A small-molecule ligand and the protein it binds are described below.
Small molecule (SMILES): CC(=O)N[C@H]1[C@H](O[C@H]2[C@H](O)[C@@H](NC(C)=O)CO[C@@H]2CO[C@@H]2O[C@@H](C)[C@@H](O)[C@@H](O)[C@@H]2O)O[C@H](CO)[C@@H](O[C@@H]2O[C@H](CO)[C@@H](O)[C@H](O)[C@@H]2O)[C@@H]1O

Binding-site contacts:
Ligand atom C8 contacts residue GLN87 of chain 35.G at 4.5 Å.
Ligand atom N2 contacts residue ASN66 of chain 35.G at 2.8 Å (h-bond).
Ligand atom N2 contacts residue ILE65 of chain 35.G at 4.4 Å.
Ligand atom C8 contacts residue PRO64 of chain 35.G at 3.4 Å (hydrophobic).
Ligand atom C1 contacts residue ASN66 of chain 35.G at 1.4 Å.
Ligand atom C2 contacts residue ASN66 of chain 35.G at 2.2 Å.
Ligand atom C7 contacts residue PRO64 of chain 35.G at 3.8 Å (hydrophobic).
Ligand atom O7 contacts residue ASN66 of chain 35.G at 4.3 Å.
Ligand atom O7 contacts residue PRO64 of chain 35.G at 3.9 Å.
Ligand atom C4 contacts residue ASN66 of chain 35.G at 4.0 Å.
Ligand atom N2 contacts residue PRO64 of chain 35.G at 4.3 Å.
Ligand atom O5 contacts residue ASN66 of chain 35.G at 2.2 Å (h-bond).
Ligand atom C3 contacts residue ASN66 of chain 35.G at 3.6 Å.
Ligand atom C5 contacts residue ASN66 of chain 35.G at 3.5 Å.
Ligand atom C7 contacts residue ASN66 of chain 35.G at 4.0 Å.

Sequence of chain 35.G:
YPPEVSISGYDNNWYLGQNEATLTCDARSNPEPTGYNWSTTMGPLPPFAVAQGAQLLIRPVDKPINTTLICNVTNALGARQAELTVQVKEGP